This small molecule binds to this protein.
Small molecule (SMILES): Cc1cn([C@H]2C[C@H](O[P](=O)(O)OC[C@H]3O[C@@H](n4ccc(N)nc4=O)C[C@@H]3O[P](=O)(O)OC[C@H]3O[C@@H](n4cnc5c(=O)nc(N)[nH]c54)C[C@@H]3O[P](=O)(O)OC[C@H]3O[C@@H](n4cnc5c(=O)nc(N)[nH]c54)C[C@@H]3O)[C@@H](CO[P](=O)(O)O[C@H]3C[C@H](n4cnc5c(=O)nc(N)[nH]c54)O[C@@H]3COP(=O)(O)O)O2)c(=O)[nH]c1=O

Sequence of chain 1.A:
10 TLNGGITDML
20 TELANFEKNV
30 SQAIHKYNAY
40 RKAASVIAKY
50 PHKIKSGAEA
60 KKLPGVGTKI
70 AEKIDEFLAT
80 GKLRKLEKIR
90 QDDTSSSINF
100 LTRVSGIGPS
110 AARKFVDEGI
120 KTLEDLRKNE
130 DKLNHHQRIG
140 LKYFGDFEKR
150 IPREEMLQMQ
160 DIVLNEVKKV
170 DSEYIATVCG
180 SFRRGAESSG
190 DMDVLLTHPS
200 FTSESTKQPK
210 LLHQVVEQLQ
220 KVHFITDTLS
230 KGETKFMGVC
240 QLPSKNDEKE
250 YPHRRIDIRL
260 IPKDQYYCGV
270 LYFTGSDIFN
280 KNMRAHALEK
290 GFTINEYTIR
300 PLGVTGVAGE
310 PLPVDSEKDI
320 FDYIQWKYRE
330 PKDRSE

Binding-site contacts:
Ligand atom N3 contacts residue ALA38 of chain 1.A at 3.5 Å.
Ligand atom O3' contacts residue GLY64 of chain 1.A at 3.6 Å.
Ligand atom P contacts residue GLY66 of chain 1.A at 3.7 Å.
Ligand atom C4' contacts residue GLY64 of chain 1.A at 3.3 Å.
Ligand atom O5' contacts residue GLY66 of chain 1.A at 3.4 Å.
Ligand atom P contacts residue GLY64 of chain 1.A at 3.9 Å.
Ligand atom O5' contacts residue LYS35 of chain 1.A at 3.9 Å.
Ligand atom OP1 contacts residue ILE69 of chain 1.A at 2.9 Å (h-bond).
Ligand atom OP1 contacts residue THR67 of chain 1.A at 3.6 Å (h-bond).
Ligand atom O3' contacts residue ILE69 of chain 1.A at 3.6 Å.
Ligand atom C5' contacts residue TYR39 of chain 1.A at 3.5 Å (hydrophobic).
Ligand atom OP1 contacts residue LYS68 of chain 1.A at 2.9 Å (salt-bridge).
Ligand atom O4' contacts residue ALA38 of chain 1.A at 3.4 Å.
Ligand atom OP1 contacts residue PRO63 of chain 1.A at 3.7 Å.
Ligand atom OP2 contacts residue VAL65 of chain 1.A at 3.8 Å.
Ligand atom O3' contacts residue LYS68 of chain 1.A at 3.9 Å.
Ligand atom N7 contacts residue LYS35 of chain 1.A at 3.9 Å.
Ligand atom OP1 contacts residue VAL65 of chain 1.A at 3.7 Å.
Ligand atom OP1 contacts residue GLY66 of chain 1.A at 2.8 Å (h-bond).
Ligand atom P contacts residue LYS68 of chain 1.A at 3.8 Å.
Ligand atom OP3 contacts residue LYS35 of chain 1.A at 2.6 Å (salt-bridge).
Ligand atom C3' contacts residue LYS68 of chain 1.A at 3.8 Å.
Ligand atom C3' contacts residue GLY66 of chain 1.A at 3.7 Å.
Ligand atom OP2 contacts residue LYS68 of chain 1.A at 3.3 Å (salt-bridge).
Ligand atom P contacts residue LYS35 of chain 1.A at 3.6 Å.
Ligand atom OP2 contacts residue LYS35 of chain 1.A at 3.5 Å (salt-bridge).
Ligand atom OP2 contacts residue THR67 of chain 1.A at 3.7 Å.
Ligand atom OP1 contacts residue NA1 of chain 1.H at 2.7 Å (h-bond).
Ligand atom OP1 contacts residue GLY64 of chain 1.A at 2.9 Å (h-bond).
Ligand atom OP2 contacts residue LYS68 of chain 1.A at 3.1 Å.
Ligand atom C5' contacts residue GLY64 of chain 1.A at 3.3 Å.
Ligand atom OP2 contacts residue NA1 of chain 1.H at 3.7 Å.
Ligand atom P contacts residue ILE69 of chain 1.A at 3.9 Å.
Ligand atom OP1 contacts residue LEU62 of chain 1.A at 3.8 Å.
Ligand atom OP2 contacts residue GLY66 of chain 1.A at 3.5 Å.
Ligand atom OP1 contacts residue LYS68 of chain 1.A at 3.5 Å (salt-bridge).
Ligand atom P contacts residue NA1 of chain 1.H at 3.6 Å.
Ligand atom P contacts residue LYS68 of chain 1.A at 3.6 Å.
Ligand atom C1' contacts residue ALA38 of chain 1.A at 3.9 Å (hydrophobic).
Ligand atom C5' contacts residue GLY66 of chain 1.A at 3.7 Å.